This protein binds this small molecule.
Small molecule (SMILES): CC(=O)N[C@H]1[C@H](O[C@H]2[C@H](O)[C@@H](NC(C)=O)CO[C@@H]2CO)O[C@H](CO)[C@@H](O[C@@H]2O[C@H](CO[C@H]3O[C@H](CO)[C@@H](O)[C@H](O)[C@@H]3O)[C@@H](O)[C@H](O[C@H]3O[C@H](CO)[C@@H](O)[C@H](O)[C@@H]3O)[C@@H]2O)[C@@H]1O

Sequence of chain 1.A:
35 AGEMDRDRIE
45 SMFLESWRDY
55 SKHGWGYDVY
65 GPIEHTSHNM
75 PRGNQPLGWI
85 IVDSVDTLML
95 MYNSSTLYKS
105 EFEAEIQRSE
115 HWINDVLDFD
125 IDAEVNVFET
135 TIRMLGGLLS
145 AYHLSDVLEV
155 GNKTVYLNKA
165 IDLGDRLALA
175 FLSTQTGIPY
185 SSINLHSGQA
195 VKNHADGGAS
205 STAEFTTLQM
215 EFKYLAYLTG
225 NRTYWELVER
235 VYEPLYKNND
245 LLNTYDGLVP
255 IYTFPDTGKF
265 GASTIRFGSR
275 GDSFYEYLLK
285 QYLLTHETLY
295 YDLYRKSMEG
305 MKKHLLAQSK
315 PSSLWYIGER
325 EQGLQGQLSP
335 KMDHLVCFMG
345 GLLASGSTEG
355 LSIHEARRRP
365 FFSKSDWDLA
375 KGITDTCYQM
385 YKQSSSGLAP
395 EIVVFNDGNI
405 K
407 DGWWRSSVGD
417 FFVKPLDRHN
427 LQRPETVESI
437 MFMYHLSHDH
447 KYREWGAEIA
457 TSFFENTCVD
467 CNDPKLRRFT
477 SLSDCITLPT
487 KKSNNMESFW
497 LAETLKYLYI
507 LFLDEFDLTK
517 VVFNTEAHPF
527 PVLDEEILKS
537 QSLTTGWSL

Binding-site contacts:
Ligand atom O6 contacts residue ASP169 of chain 1.A at 2.6 Å (salt-bridge).
Ligand atom C7 contacts residue ASN225 of chain 1.A at 3.5 Å.
Ligand atom C4 contacts residue ASP169 of chain 1.A at 4.4 Å.
Ligand atom O5 contacts residue TYR228 of chain 1.A at 3.7 Å.
Ligand atom C4 contacts residue ASN225 of chain 1.A at 4.2 Å.
Ligand atom C1 contacts residue ASN225 of chain 1.A at 1.4 Å.
Ligand atom O5 contacts residue THR227 of chain 1.A at 3.9 Å.
Ligand atom N2 contacts residue LEU176 of chain 1.A at 4.5 Å.
Ligand atom O5 contacts residue ASP169 of chain 1.A at 3.9 Å.
Ligand atom O3 contacts residue LEU176 of chain 1.A at 4.0 Å.
Ligand atom C8 contacts residue LEU231 of chain 1.A at 3.7 Å (hydrophobic).
Ligand atom C8 contacts residue LEU173 of chain 1.A at 4.1 Å (hydrophobic).
Ligand atom O3 contacts residue LEU173 of chain 1.A at 3.4 Å.
Ligand atom O6 contacts residue TYR228 of chain 1.A at 3.7 Å.
Ligand atom N2 contacts residue ASN225 of chain 1.A at 2.8 Å (h-bond).
Ligand atom C6 contacts residue ASP169 of chain 1.A at 3.8 Å.
Ligand atom C2 contacts residue LEU173 of chain 1.A at 4.4 Å (hydrophobic).
Ligand atom C6 contacts residue ALA172 of chain 1.A at 4.2 Å (hydrophobic).
Ligand atom C5 contacts residue ASN225 of chain 1.A at 3.6 Å.
Ligand atom C3 contacts residue LEU173 of chain 1.A at 3.8 Å (hydrophobic).
Ligand atom C2 contacts residue ASN225 of chain 1.A at 2.4 Å.
Ligand atom C1 contacts residue THR227 of chain 1.A at 4.0 Å.
Ligand atom O6 contacts residue ALA172 of chain 1.A at 4.0 Å.
Ligand atom C3 contacts residue ASN225 of chain 1.A at 3.8 Å.
Ligand atom C6 contacts residue TYR228 of chain 1.A at 3.9 Å (hydrophobic).
Ligand atom O7 contacts residue ASN225 of chain 1.A at 3.2 Å (h-bond).
Ligand atom C8 contacts residue LEU176 of chain 1.A at 3.7 Å (hydrophobic).
Ligand atom C5 contacts residue THR227 of chain 1.A at 3.7 Å.
Ligand atom C7 contacts residue LEU173 of chain 1.A at 4.3 Å (hydrophobic).
Ligand atom N2 contacts residue LEU173 of chain 1.A at 3.7 Å.
Ligand atom C8 contacts residue ALA172 of chain 1.A at 3.4 Å (hydrophobic).
Ligand atom C5 contacts residue ASP169 of chain 1.A at 4.2 Å.
Ligand atom O7 contacts residue LEU176 of chain 1.A at 4.1 Å.
Ligand atom O7 contacts residue THR227 of chain 1.A at 3.8 Å.
Ligand atom O5 contacts residue ASN225 of chain 1.A at 2.4 Å (h-bond).
Ligand atom C6 contacts residue THR227 of chain 1.A at 3.8 Å.
Ligand atom C7 contacts residue LEU176 of chain 1.A at 4.0 Å (hydrophobic).